Sequence of chain 18.C:
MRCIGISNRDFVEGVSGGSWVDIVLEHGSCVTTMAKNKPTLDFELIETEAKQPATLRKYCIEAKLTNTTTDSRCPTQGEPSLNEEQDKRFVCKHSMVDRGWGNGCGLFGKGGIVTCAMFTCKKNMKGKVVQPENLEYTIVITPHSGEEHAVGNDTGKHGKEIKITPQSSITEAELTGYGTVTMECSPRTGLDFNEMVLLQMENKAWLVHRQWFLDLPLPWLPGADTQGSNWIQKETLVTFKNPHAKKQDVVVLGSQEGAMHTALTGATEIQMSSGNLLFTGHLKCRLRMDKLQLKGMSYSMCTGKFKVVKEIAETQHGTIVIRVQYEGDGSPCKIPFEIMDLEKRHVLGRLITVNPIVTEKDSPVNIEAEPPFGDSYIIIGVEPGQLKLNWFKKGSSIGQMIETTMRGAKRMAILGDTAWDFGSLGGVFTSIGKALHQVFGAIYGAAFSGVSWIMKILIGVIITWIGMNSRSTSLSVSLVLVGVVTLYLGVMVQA

This protein binds this small molecule.
Small molecule (SMILES): CC(=O)N[C@H]1[C@H](O[C@H]2[C@H](O)[C@@H](NC(C)=O)CO[C@@H]2CO)O[C@H](CO)[C@@H](O)[C@@H]1O

Sequence of chain 18.E:
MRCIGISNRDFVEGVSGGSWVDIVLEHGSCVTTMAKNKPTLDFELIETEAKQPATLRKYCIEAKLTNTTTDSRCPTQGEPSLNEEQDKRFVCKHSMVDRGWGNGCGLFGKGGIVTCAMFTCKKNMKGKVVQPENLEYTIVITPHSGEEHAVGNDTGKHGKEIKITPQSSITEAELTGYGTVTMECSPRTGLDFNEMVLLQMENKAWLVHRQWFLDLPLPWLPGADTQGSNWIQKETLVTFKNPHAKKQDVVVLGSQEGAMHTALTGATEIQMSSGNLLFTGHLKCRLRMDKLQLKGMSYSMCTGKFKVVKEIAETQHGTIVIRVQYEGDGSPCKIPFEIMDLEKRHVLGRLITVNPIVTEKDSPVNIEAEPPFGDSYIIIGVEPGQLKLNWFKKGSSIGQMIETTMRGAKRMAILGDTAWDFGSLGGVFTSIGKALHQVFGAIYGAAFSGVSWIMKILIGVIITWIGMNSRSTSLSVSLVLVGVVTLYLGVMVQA

Binding-site contacts:
Ligand atom C1 contacts residue ASN153 of chain 18.E at 1.4 Å.
Ligand atom O6 contacts residue GLY156 of chain 18.E at 4.5 Å.
Ligand atom C3 contacts residue HIS149 of chain 18.E at 4.5 Å.
Ligand atom C2 contacts residue HIS149 of chain 18.E at 3.7 Å.
Ligand atom O5 contacts residue HIS149 of chain 18.E at 3.5 Å (h-bond).
Ligand atom O3 contacts residue HIS149 of chain 18.E at 4.2 Å.
Ligand atom C2 contacts residue ASN153 of chain 18.E at 2.4 Å.
Ligand atom O7 contacts residue HIS149 of chain 18.E at 3.6 Å.
Ligand atom O6 contacts residue HIS149 of chain 18.E at 3.0 Å (h-bond).
Ligand atom O7 contacts residue ASN153 of chain 18.E at 3.3 Å (h-bond).
Ligand atom C1 contacts residue THR155 of chain 18.E at 4.0 Å.
Ligand atom C4 contacts residue ASN153 of chain 18.E at 4.2 Å.
Ligand atom C5 contacts residue ASN153 of chain 18.E at 3.6 Å.
Ligand atom C6 contacts residue HIS158 of chain 18.E at 4.0 Å.
Ligand atom O5 contacts residue HIS158 of chain 18.E at 3.1 Å (h-bond).
Ligand atom O6 contacts residue ASN153 of chain 18.E at 4.5 Å.
Ligand atom C3 contacts residue ASN153 of chain 18.E at 3.8 Å.
Ligand atom C8 contacts residue GLY102 of chain 18.C at 3.3 Å.
Ligand atom O6 contacts residue HIS158 of chain 18.E at 2.8 Å (h-bond).
Ligand atom C1 contacts residue HIS149 of chain 18.E at 3.6 Å.
Ligand atom C4 contacts residue HIS149 of chain 18.E at 4.4 Å.
Ligand atom C6 contacts residue HIS149 of chain 18.E at 4.2 Å.
Ligand atom O5 contacts residue ASN153 of chain 18.E at 2.3 Å (h-bond).
Ligand atom C7 contacts residue ASN153 of chain 18.E at 3.3 Å.
Ligand atom O5 contacts residue THR155 of chain 18.E at 4.3 Å.
Ligand atom N2 contacts residue ASN153 of chain 18.E at 2.9 Å (h-bond).
Ligand atom C7 contacts residue HIS149 of chain 18.E at 4.5 Å.
Ligand atom C5 contacts residue HIS149 of chain 18.E at 4.4 Å.
Ligand atom C5 contacts residue HIS158 of chain 18.E at 4.2 Å.
Ligand atom C8 contacts residue ASN153 of chain 18.E at 4.0 Å.
Ligand atom C1 contacts residue HIS158 of chain 18.E at 3.9 Å.